Sequence of chain 1.B:
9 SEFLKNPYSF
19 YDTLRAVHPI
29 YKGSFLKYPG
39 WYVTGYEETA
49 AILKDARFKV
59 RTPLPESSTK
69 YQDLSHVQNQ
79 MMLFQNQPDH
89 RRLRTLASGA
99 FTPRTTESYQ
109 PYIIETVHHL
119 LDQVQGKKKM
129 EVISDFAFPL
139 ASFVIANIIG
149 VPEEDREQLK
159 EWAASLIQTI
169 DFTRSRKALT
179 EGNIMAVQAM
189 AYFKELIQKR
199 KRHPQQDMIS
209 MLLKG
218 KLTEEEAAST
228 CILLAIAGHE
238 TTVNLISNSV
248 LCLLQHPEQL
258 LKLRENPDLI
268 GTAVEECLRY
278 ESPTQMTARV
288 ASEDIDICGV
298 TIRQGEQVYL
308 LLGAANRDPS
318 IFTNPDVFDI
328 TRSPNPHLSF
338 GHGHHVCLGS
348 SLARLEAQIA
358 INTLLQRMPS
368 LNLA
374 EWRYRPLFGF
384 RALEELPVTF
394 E

Binding-site contacts:
Ligand atom C25 contacts residue ILE233 of chain 1.B at 3.7 Å (hydrophobic).
Ligand atom C22 contacts residue ILE165 of chain 1.B at 3.7 Å (hydrophobic).
Ligand atom C6 contacts residue HEM1 of chain 1.L at 3.7 Å.
Ligand atom N1 contacts residue ILE168 of chain 1.B at 3.0 Å (h-bond).
Ligand atom C21 contacts residue GLN304 of chain 1.B at 3.8 Å.
Ligand atom C22 contacts residue ILE168 of chain 1.B at 3.8 Å (hydrophobic).
Ligand atom O3 contacts residue PRO61 of chain 1.B at 3.6 Å.
Ligand atom C14 contacts residue ARG172 of chain 1.B at 3.6 Å.
Ligand atom C15 contacts residue TYR36 of chain 1.B at 3.7 Å (hydrophobic).
Ligand atom C23 contacts residue LEU230 of chain 1.B at 3.8 Å (hydrophobic).
Ligand atom S1 contacts residue MET283 of chain 1.B at 3.7 Å.
Ligand atom C7 contacts residue MET283 of chain 1.B at 3.5 Å (hydrophobic).
Ligand atom C19 contacts residue PRO61 of chain 1.B at 3.5 Å (hydrophobic).
Ligand atom C12 contacts residue ARG59 of chain 1.B at 3.8 Å.
Ligand atom O4 contacts residue TYR36 of chain 1.B at 3.8 Å.
Ligand atom C24 contacts residue ILE168 of chain 1.B at 3.7 Å (hydrophobic).
Ligand atom O6 contacts residue SER56 of chain 1.A at 2.6 Å (h-bond).
Ligand atom P1 contacts residue SER56 of chain 1.A at 1.6 Å.
Ligand atom C12 contacts residue ILE168 of chain 1.B at 3.7 Å (hydrophobic).
Ligand atom O7 contacts residue PRO63 of chain 1.B at 3.4 Å.
Ligand atom O2 contacts residue TYR306 of chain 1.B at 3.4 Å.
Ligand atom C13 contacts residue ARG59 of chain 1.B at 3.7 Å.
Ligand atom C15 contacts residue PHE170 of chain 1.B at 3.7 Å (hydrophobic).
Ligand atom N2 contacts residue TYR36 of chain 1.B at 3.7 Å.
Ligand atom O3 contacts residue ARG172 of chain 1.B at 2.9 Å (salt-bridge).
Ligand atom O2 contacts residue ARG59 of chain 1.B at 2.8 Å (salt-bridge).
Ligand atom C10 contacts residue THR284 of chain 1.B at 3.6 Å.
Ligand atom C4 contacts residue HEM1 of chain 1.L at 3.7 Å.
Ligand atom N2 contacts residue TYR306 of chain 1.B at 3.1 Å (h-bond).
Ligand atom O3 contacts residue TYR36 of chain 1.B at 3.2 Å.
Ligand atom O7 contacts residue SER56 of chain 1.A at 2.4 Å (h-bond).
Ligand atom O5 contacts residue SER56 of chain 1.A at 2.5 Å (h-bond).
Ligand atom C20 contacts residue ARG59 of chain 1.B at 3.5 Å.
Ligand atom C15 contacts residue TYR306 of chain 1.B at 3.8 Å (hydrophobic).
Ligand atom C11 contacts residue ILE168 of chain 1.B at 3.8 Å (hydrophobic).
Ligand atom C9 contacts residue THR284 of chain 1.B at 3.1 Å.
Ligand atom C20 contacts residue THR60 of chain 1.B at 3.2 Å.
Ligand atom O1 contacts residue THR284 of chain 1.B at 3.8 Å.
Ligand atom C16 contacts residue TYR36 of chain 1.B at 3.4 Å (hydrophobic).
Ligand atom O1 contacts residue ALA285 of chain 1.B at 3.5 Å (h-bond).

The protein below binds the small molecule below.
Small molecule (SMILES): CCCCCCCCCCCCCC(=O)SCCNC(=O)CCNC(=O)[C@@H](O)C(C)(C)COP(=O)(O)O

Sequence of chain 1.A:
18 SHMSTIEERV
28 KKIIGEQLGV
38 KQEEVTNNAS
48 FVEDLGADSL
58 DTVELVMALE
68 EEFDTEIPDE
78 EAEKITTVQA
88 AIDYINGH